Binding-site contacts:
Ligand atom O contacts residue HIS145 of chain 1.B at 2.9 Å (h-bond).
Ligand atom OXT contacts residue SER93 of chain 1.B at 2.9 Å (h-bond).
Ligand atom CA contacts residue PHE63 of chain 1.B at 3.5 Å (hydrophobic).
Ligand atom C contacts residue HIS145 of chain 1.B at 3.5 Å.
Ligand atom C contacts residue PHE63 of chain 1.B at 3.2 Å (hydrophobic).
Ligand atom O contacts residue ARG98 of chain 1.B at 2.8 Å (salt-bridge).
Ligand atom OXT contacts residue LEU92 of chain 1.B at 3.7 Å.
Ligand atom C contacts residue ARG98 of chain 1.B at 3.5 Å.
Ligand atom OXT contacts residue ARG98 of chain 1.B at 2.8 Å (salt-bridge).
Ligand atom N contacts residue SER93 of chain 1.B at 2.8 Å (h-bond).
Ligand atom OXT contacts residue HIS145 of chain 1.B at 3.9 Å.
Ligand atom O contacts residue LYS144 of chain 1.B at 3.4 Å.
Ligand atom CA contacts residue HIS145 of chain 1.B at 4.0 Å.
Ligand atom C contacts residue SER93 of chain 1.B at 3.7 Å.
Ligand atom N contacts residue TYR214 of chain 1.B at 3.7 Å.
Ligand atom C contacts residue LYS144 of chain 1.B at 4.0 Å.
Ligand atom C contacts residue ASP91 of chain 1.B at 4.2 Å.
Ligand atom CA contacts residue ASP91 of chain 1.B at 3.9 Å.
Ligand atom C contacts residue GLU188 of chain 1.B at 4.1 Å.
Ligand atom CA contacts residue LYS144 of chain 1.B at 3.8 Å.
Ligand atom N contacts residue PHE63 of chain 1.B at 4.0 Å.
Ligand atom CA contacts residue GLU188 of chain 1.B at 3.3 Å.
Ligand atom O contacts residue PHE63 of chain 1.B at 3.3 Å.
Ligand atom OXT contacts residue PHE63 of chain 1.B at 3.5 Å.
Ligand atom N contacts residue GLU188 of chain 1.B at 2.8 Å (salt-bridge).
Ligand atom N contacts residue ASP91 of chain 1.B at 2.8 Å (salt-bridge).
Ligand atom OXT contacts residue ASP91 of chain 1.B at 3.6 Å.
Ligand atom CA contacts residue SER93 of chain 1.B at 3.6 Å.

The protein below binds the small molecule below.
Small molecule (SMILES): NCC(=O)O

Sequence of chain 1.B:
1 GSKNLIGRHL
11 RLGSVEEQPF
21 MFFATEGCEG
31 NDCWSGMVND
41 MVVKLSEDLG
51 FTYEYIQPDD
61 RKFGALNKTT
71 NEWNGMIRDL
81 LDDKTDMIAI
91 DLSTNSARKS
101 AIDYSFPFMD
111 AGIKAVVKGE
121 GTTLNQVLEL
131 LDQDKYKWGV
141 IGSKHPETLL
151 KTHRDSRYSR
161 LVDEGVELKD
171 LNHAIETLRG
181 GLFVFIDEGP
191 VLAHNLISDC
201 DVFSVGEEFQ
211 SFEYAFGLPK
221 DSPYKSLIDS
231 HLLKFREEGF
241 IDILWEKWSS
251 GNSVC